Sequence of chain 1.N:
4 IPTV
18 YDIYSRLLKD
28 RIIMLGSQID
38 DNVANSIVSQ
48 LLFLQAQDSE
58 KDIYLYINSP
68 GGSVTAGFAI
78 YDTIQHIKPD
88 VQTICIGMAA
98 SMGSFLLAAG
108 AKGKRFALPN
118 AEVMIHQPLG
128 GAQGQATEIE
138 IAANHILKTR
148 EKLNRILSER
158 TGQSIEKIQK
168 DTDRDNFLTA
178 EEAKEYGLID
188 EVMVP

Binding-site contacts:
Ligand atom CAC contacts residue PHE50 of chain 1.H at 4.0 Å (hydrophobic).
Ligand atom CAB contacts residue ASP27 of chain 1.N at 3.9 Å.
Ligand atom CAV contacts residue ILE93 of chain 1.N at 3.9 Å (hydrophobic).
Ligand atom CAV contacts residue LEU49 of chain 1.H at 4.0 Å (hydrophobic).
Ligand atom CAG contacts residue ASP27 of chain 1.N at 3.9 Å.
Ligand atom CAS contacts residue HIS83 of chain 1.H at 3.9 Å.
Ligand atom CAD contacts residue LEU24 of chain 1.N at 3.7 Å (hydrophobic).
Ligand atom CAS contacts residue ILE93 of chain 1.N at 3.9 Å (hydrophobic).
Ligand atom CAG contacts residue ALA53 of chain 1.H at 3.6 Å (hydrophobic).
Ligand atom NBN contacts residue ILE29 of chain 1.N at 3.6 Å.
Ligand atom CAC contacts residue LEU24 of chain 1.N at 3.6 Å (hydrophobic).
Ligand atom OBA contacts residue TYR61 of chain 1.N at 3.2 Å (h-bond).
Ligand atom CAT contacts residue ILE93 of chain 1.N at 3.4 Å (hydrophobic).
Ligand atom CAF contacts residue ALA53 of chain 1.H at 3.4 Å (hydrophobic).
Ligand atom CAZ contacts residue ILE91 of chain 1.N at 3.5 Å (hydrophobic).
Ligand atom C contacts residue TYR61 of chain 1.N at 3.8 Å (hydrophobic).
Ligand atom CAW contacts residue LEU49 of chain 1.H at 3.9 Å (hydrophobic).
Ligand atom CAR contacts residue HIS83 of chain 1.H at 3.6 Å.
Ligand atom CBE contacts residue ILE29 of chain 1.N at 3.8 Å (hydrophobic).
Ligand atom CBI contacts residue ILE29 of chain 1.N at 3.8 Å (hydrophobic).
Ligand atom CBM contacts residue TYR61 of chain 1.N at 3.7 Å (hydrophobic).
Ligand atom OBD contacts residue LEU49 of chain 1.H at 3.5 Å.
Ligand atom O contacts residue MET190 of chain 1.N at 3.9 Å.
Ligand atom CAA contacts residue ALA53 of chain 1.H at 3.5 Å (hydrophobic).
Ligand atom CAE contacts residue ILE29 of chain 1.N at 3.7 Å (hydrophobic).
Ligand atom CAE contacts residue ALA53 of chain 1.H at 3.9 Å (hydrophobic).
Ligand atom CBL contacts residue TYR61 of chain 1.N at 3.7 Å (hydrophobic).
Ligand atom CAA contacts residue ASP27 of chain 1.N at 3.4 Å.
Ligand atom CAU contacts residue ILE93 of chain 1.N at 3.7 Å (hydrophobic).
Ligand atom CAD contacts residue PHE50 of chain 1.H at 3.9 Å (hydrophobic).
Ligand atom CBI contacts residue TYR61 of chain 1.N at 3.9 Å (hydrophobic).
Ligand atom CAX contacts residue ILE29 of chain 1.N at 3.8 Å (hydrophobic).
Ligand atom CAE contacts residue LEU49 of chain 1.H at 3.5 Å (hydrophobic).
Ligand atom NBH contacts residue TYR61 of chain 1.N at 3.7 Å.
Ligand atom CAV contacts residue TYR63 of chain 1.N at 3.9 Å (hydrophobic).
Ligand atom CAB contacts residue ARG23 of chain 1.N at 3.5 Å.
Ligand atom CBK contacts residue TYR61 of chain 1.N at 3.6 Å (hydrophobic).
Ligand atom CAD contacts residue LEU49 of chain 1.H at 3.8 Å (hydrophobic).
Ligand atom N contacts residue TYR61 of chain 1.N at 3.9 Å.
Ligand atom CAW contacts residue TYR63 of chain 1.N at 3.8 Å (hydrophobic).

A small-molecule ligand and the protein it binds are described below.
Small molecule (SMILES): O=C1[C@H](Cc2ccc(O)cc2)N2C(=O)CCN(C(=O)NCc3ccccc3)[C@H]2CN1Cc1cccc2ccccc12

Sequence of chain 1.H:
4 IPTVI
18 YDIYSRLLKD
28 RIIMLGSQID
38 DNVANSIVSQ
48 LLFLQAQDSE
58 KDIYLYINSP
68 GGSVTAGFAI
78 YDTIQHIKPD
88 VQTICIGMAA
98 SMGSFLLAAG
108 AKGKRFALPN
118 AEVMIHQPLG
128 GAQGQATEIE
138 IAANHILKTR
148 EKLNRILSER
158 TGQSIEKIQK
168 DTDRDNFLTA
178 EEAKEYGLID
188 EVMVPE